Sequence of chain 1.A:
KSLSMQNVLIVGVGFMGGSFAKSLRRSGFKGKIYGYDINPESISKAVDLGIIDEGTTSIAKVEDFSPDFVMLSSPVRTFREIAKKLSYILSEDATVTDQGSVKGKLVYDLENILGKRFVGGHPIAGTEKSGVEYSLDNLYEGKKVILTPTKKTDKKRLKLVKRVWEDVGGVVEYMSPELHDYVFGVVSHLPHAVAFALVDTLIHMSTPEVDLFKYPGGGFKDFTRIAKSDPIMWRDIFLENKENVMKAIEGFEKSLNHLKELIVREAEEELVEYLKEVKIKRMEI

Binding-site contacts:
Ligand atom O3 contacts residue HIS150 of chain 1.C at 2.6 Å (h-bond).
Ligand atom C4 contacts residue NAI1 of chain 1.I at 3.5 Å.
Ligand atom O2 contacts residue ILE254 of chain 1.C at 3.6 Å.
Ligand atom C8 contacts residue HIS150 of chain 1.C at 3.5 Å.
Ligand atom C5 contacts residue NAI1 of chain 1.I at 3.4 Å.
Ligand atom C6 contacts residue SER129 of chain 1.C at 4.0 Å.
Ligand atom C2 contacts residue GLY246 of chain 1.A at 3.7 Å.
Ligand atom C8 contacts residue PRO151 of chain 1.C at 4.0 Å (hydrophobic).
Ligand atom O3 contacts residue SER129 of chain 1.C at 2.6 Å (h-bond).
Ligand atom C1 contacts residue GLY154 of chain 1.C at 3.9 Å.
Ligand atom C7 contacts residue NAI1 of chain 1.I at 3.4 Å.
Ligand atom O2 contacts residue GLU156 of chain 1.C at 3.3 Å (salt-bridge).
Ligand atom C2 contacts residue GLY247 of chain 1.A at 3.7 Å.
Ligand atom C9 contacts residue ALA153 of chain 1.C at 3.5 Å (hydrophobic).
Ligand atom C4 contacts residue ALA153 of chain 1.C at 3.9 Å (hydrophobic).
Ligand atom O1 contacts residue ARG253 of chain 1.C at 3.1 Å (salt-bridge).
Ligand atom O2 contacts residue ARG253 of chain 1.C at 3.1 Å (salt-bridge).
Ligand atom C1 contacts residue THR155 of chain 1.C at 3.9 Å.
Ligand atom O2 contacts residue THR155 of chain 1.C at 3.1 Å.
Ligand atom C8 contacts residue NAI1 of chain 1.I at 3.5 Å.
Ligand atom C9 contacts residue GLY245 of chain 1.A at 3.5 Å.
Ligand atom O1 contacts residue GLY154 of chain 1.C at 3.9 Å.
Ligand atom C1 contacts residue ARG253 of chain 1.C at 3.7 Å.
Ligand atom C4 contacts residue GLY245 of chain 1.A at 4.0 Å.
Ligand atom C7 contacts residue HIS150 of chain 1.C at 3.5 Å.
Ligand atom O3 contacts residue NAI1 of chain 1.I at 3.5 Å.
Ligand atom C9 contacts residue NAI1 of chain 1.I at 3.7 Å.
Ligand atom C6 contacts residue TRP262 of chain 1.C at 3.9 Å (hydrophobic).
Ligand atom C9 contacts residue GLY246 of chain 1.A at 3.7 Å.
Ligand atom C3 contacts residue GLY154 of chain 1.C at 3.4 Å.
Ligand atom C7 contacts residue SER129 of chain 1.C at 3.6 Å.
Ligand atom O4 contacts residue GLY246 of chain 1.A at 2.9 Å.
Ligand atom C4 contacts residue GLY246 of chain 1.A at 4.0 Å.
Ligand atom C6 contacts residue NAI1 of chain 1.I at 3.6 Å.
Ligand atom O4 contacts residue GLY247 of chain 1.A at 2.9 Å (h-bond).
Ligand atom C3 contacts residue ALA153 of chain 1.C at 3.9 Å (hydrophobic).
Ligand atom C3 contacts residue NAI1 of chain 1.I at 3.7 Å.
Ligand atom O4 contacts residue HIS220 of chain 1.C at 3.0 Å.
Ligand atom C3 contacts residue GLY245 of chain 1.A at 3.6 Å.
Ligand atom C2 contacts residue GLY245 of chain 1.A at 4.0 Å.

Sequence of chain 1.C:
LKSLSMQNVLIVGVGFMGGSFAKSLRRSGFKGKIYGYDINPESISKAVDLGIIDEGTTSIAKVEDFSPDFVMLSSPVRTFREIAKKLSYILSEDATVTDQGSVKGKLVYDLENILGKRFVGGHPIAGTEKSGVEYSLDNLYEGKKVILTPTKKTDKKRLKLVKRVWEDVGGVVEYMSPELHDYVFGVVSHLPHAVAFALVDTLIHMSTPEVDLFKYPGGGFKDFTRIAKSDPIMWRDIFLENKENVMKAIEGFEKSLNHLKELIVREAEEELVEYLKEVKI

This protein binds this small molecule.
Small molecule (SMILES): O=C(O)C(=O)Cc1ccc(O)cc1